The protein below binds the small molecule below.
Small molecule (SMILES): Cc1[nH]c(/C=C2\C(=O)Nc3ccc(S(=O)(=O)Cc4c(Cl)cccc4Cl)cc32)c(C)c1C(=O)N1CCC[C@H]1CN1CCCC1

Sequence of chain 1.A:
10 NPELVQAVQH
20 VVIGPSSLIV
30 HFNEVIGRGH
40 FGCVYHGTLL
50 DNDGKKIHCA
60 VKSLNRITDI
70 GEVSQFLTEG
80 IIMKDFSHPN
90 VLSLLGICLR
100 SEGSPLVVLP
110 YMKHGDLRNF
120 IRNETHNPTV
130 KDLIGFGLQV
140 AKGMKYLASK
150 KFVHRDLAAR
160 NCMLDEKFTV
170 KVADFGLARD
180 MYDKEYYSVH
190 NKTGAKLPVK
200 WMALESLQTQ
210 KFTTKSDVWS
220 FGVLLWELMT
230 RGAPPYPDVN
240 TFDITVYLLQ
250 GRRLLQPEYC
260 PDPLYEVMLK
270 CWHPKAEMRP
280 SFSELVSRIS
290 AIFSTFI

Binding-site contacts:
Ligand atom O12 contacts residue ALA172 of chain 1.A at 3.4 Å.
Ligand atom C42 contacts residue HIS113 of chain 1.A at 3.5 Å.
Ligand atom C contacts residue MET162 of chain 1.A at 3.2 Å (hydrophobic).
Ligand atom CL6 contacts residue TYR181 of chain 1.A at 3.7 Å.
Ligand atom N19 contacts residue PRO109 of chain 1.A at 2.8 Å (h-bond).
Ligand atom CL6 contacts residue VAL43 of chain 1.A at 3.4 Å.
Ligand atom N26 contacts residue MET111 of chain 1.A at 3.2 Å (h-bond).
Ligand atom C2 contacts residue TYR181 of chain 1.A at 3.6 Å (hydrophobic).
Ligand atom O32 contacts residue TYR110 of chain 1.A at 3.5 Å.
Ligand atom C10 contacts residue MET162 of chain 1.A at 3.5 Å (hydrophobic).
Ligand atom O12 contacts residue LEU91 of chain 1.A at 3.6 Å.
Ligand atom CL5 contacts residue ASN160 of chain 1.A at 3.3 Å.
Ligand atom C42 contacts residue LYS112 of chain 1.A at 3.3 Å.
Ligand atom C9 contacts residue PRO109 of chain 1.A at 3.6 Å (hydrophobic).
Ligand atom C18 contacts residue MET111 of chain 1.A at 3.8 Å (hydrophobic).
Ligand atom C1 contacts residue TYR181 of chain 1.A at 3.5 Å (hydrophobic).
Ligand atom C18 contacts residue PRO109 of chain 1.A at 3.5 Å (hydrophobic).
Ligand atom S11 contacts residue ASP173 of chain 1.A at 3.7 Å.
Ligand atom O13 contacts residue MET162 of chain 1.A at 3.6 Å.
Ligand atom C6 contacts residue TYR181 of chain 1.A at 3.7 Å (hydrophobic).
Ligand atom O13 contacts residue ASP173 of chain 1.A at 3.5 Å (salt-bridge).
Ligand atom C14 contacts residue ALA177 of chain 1.A at 3.6 Å (hydrophobic).
Ligand atom C28 contacts residue TYR110 of chain 1.A at 3.1 Å (hydrophobic).
Ligand atom O12 contacts residue ALA177 of chain 1.A at 3.2 Å.
Ligand atom C41 contacts residue LYS112 of chain 1.A at 3.8 Å.
Ligand atom O32 contacts residue MET111 of chain 1.A at 2.8 Å (h-bond).
Ligand atom N19 contacts residue MET111 of chain 1.A at 3.5 Å (h-bond).
Ligand atom C28 contacts residue MET111 of chain 1.A at 3.7 Å (hydrophobic).
Ligand atom C42 contacts residue GLY114 of chain 1.A at 3.4 Å.
Ligand atom C20 contacts residue MET111 of chain 1.A at 3.3 Å (hydrophobic).
Ligand atom O13 contacts residue ALA172 of chain 1.A at 3.4 Å.
Ligand atom O12 contacts residue ASP173 of chain 1.A at 2.8 Å (salt-bridge).
Ligand atom N19 contacts residue ALA59 of chain 1.A at 3.4 Å.
Ligand atom C8 contacts residue LEU91 of chain 1.A at 3.5 Å (hydrophobic).
Ligand atom C41 contacts residue HIS113 of chain 1.A at 3.5 Å.
Ligand atom C14 contacts residue TYR181 of chain 1.A at 3.4 Å (hydrophobic).
Ligand atom C24 contacts residue GLY114 of chain 1.A at 3.6 Å.
Ligand atom CL5 contacts residue TYR181 of chain 1.A at 3.8 Å.
Ligand atom C22 contacts residue MET111 of chain 1.A at 3.5 Å (hydrophobic).
Ligand atom C21 contacts residue MET162 of chain 1.A at 3.8 Å (hydrophobic).